Sequence of chain 1.D:
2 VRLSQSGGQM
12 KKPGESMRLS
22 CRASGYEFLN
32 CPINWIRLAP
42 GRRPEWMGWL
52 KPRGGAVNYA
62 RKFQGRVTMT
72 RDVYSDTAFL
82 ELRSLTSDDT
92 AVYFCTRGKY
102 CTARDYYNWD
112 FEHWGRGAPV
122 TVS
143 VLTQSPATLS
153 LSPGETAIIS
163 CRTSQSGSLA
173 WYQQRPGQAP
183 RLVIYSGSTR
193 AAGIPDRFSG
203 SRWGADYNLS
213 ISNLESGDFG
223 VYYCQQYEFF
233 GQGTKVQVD

Sequence of chain 1.O:
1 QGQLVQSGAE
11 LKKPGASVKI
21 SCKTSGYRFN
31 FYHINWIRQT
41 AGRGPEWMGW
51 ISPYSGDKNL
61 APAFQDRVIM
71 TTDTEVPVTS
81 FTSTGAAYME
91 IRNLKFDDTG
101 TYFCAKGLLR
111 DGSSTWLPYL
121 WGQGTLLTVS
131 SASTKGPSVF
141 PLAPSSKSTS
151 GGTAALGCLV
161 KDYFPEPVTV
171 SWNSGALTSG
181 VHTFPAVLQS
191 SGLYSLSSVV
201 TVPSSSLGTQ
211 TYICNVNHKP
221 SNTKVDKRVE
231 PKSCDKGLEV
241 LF

Binding-site contacts:
Ligand atom O7 contacts residue ILE246 of chain 1.C at 3.9 Å.
Ligand atom O7 contacts residue HIS320 of chain 1.C at 4.3 Å.
Ligand atom C8 contacts residue ASN203 of chain 1.C at 4.2 Å.
Ligand atom N2 contacts residue ASN203 of chain 1.C at 2.7 Å (h-bond).
Ligand atom N2 contacts residue THR205 of chain 1.C at 3.9 Å.
Ligand atom C2 contacts residue ASN203 of chain 1.C at 2.3 Å.
Ligand atom O7 contacts residue ILE241 of chain 1.C at 4.5 Å.
Ligand atom C8 contacts residue THR205 of chain 1.C at 4.0 Å.
Ligand atom C5 contacts residue ASN203 of chain 1.C at 3.5 Å.
Ligand atom C1 contacts residue ARG204 of chain 1.D at 3.4 Å.
Ligand atom C8 contacts residue SER243 of chain 1.C at 3.0 Å.
Ligand atom C7 contacts residue VAL78 of chain 1.O at 4.4 Å (hydrophobic).
Ligand atom O5 contacts residue ASN203 of chain 1.C at 2.2 Å (h-bond).
Ligand atom C6 contacts residue ARG204 of chain 1.D at 4.1 Å.
Ligand atom O4 contacts residue VAL78 of chain 1.O at 4.2 Å.
Ligand atom C3 contacts residue ASN203 of chain 1.C at 3.7 Å.
Ligand atom C7 contacts residue THR205 of chain 1.C at 4.5 Å.
Ligand atom O6 contacts residue ARG204 of chain 1.D at 4.2 Å.
Ligand atom C8 contacts residue PRO77 of chain 1.O at 4.4 Å (hydrophobic).
Ligand atom O6 contacts residue GLY206 of chain 1.D at 3.7 Å.
Ligand atom C7 contacts residue SER243 of chain 1.C at 4.5 Å.
Ligand atom C8 contacts residue VAL78 of chain 1.O at 3.1 Å (hydrophobic).
Ligand atom C7 contacts residue ASN203 of chain 1.C at 3.1 Å.
Ligand atom O6 contacts residue TRP205 of chain 1.D at 4.3 Å.
Ligand atom O7 contacts residue ASN203 of chain 1.C at 3.1 Å (h-bond).
Ligand atom C1 contacts residue ASN203 of chain 1.C at 1.4 Å.
Ligand atom C4 contacts residue ASN203 of chain 1.C at 4.2 Å.
Ligand atom O5 contacts residue ARG204 of chain 1.D at 3.0 Å (salt-bridge).
Ligand atom C5 contacts residue ARG204 of chain 1.D at 4.4 Å.

The protein below binds the small molecule below.
Small molecule (SMILES): CC(=O)N[C@H]1[C@H](O[C@H]2[C@H](O)[C@@H](NC(C)=O)CO[C@@H]2CO)O[C@H](CO)[C@@H](O[C@@H]2O[C@H](CO[C@H]3O[C@H](CO[C@H]4O[C@H](CO)[C@@H](O)[C@H](O)[C@@H]4O)[C@@H](O)[C@H](O[C@H]4O[C@H](CO)[C@@H](O)[C@H](O)[C@@H]4O)[C@@H]3O)[C@@H](O)[C@H](O[C@H]3O[C@H](CO)[C@@H](O)[C@H](O)[C@@H]3O)[C@@H]2O)[C@@H]1O

Sequence of chain 1.C:
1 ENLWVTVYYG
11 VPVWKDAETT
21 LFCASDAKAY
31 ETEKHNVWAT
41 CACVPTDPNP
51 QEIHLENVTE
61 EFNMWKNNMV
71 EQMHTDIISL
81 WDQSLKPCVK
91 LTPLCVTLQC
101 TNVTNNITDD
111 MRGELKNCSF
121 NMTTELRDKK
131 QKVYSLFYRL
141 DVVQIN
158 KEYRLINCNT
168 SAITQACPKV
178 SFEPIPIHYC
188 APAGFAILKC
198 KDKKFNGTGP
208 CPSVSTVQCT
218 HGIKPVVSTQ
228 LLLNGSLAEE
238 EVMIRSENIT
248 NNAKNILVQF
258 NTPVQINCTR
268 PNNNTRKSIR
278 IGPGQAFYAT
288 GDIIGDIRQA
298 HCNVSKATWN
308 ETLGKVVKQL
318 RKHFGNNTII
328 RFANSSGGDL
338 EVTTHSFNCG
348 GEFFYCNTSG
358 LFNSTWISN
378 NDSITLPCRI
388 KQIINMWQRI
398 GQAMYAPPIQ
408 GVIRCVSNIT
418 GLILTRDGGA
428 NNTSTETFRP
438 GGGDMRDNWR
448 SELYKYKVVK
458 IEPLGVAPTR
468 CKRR